Binding-site contacts:
Ligand atom C2 contacts residue VAL270 of chain 1.B at 3.5 Å (hydrophobic).
Ligand atom C10 contacts residue HEM1 of chain 1.H at 3.5 Å.
Ligand atom C1 contacts residue HEM1 of chain 1.H at 3.9 Å.
Ligand atom N8 contacts residue PRO268 of chain 1.B at 4.2 Å.
Ligand atom N11 contacts residue TRP290 of chain 1.B at 2.9 Å (h-bond).
Ligand atom C1 contacts residue VAL270 of chain 1.B at 3.7 Å (hydrophobic).
Ligand atom C3 contacts residue HEM1 of chain 1.H at 3.9 Å.
Ligand atom C10 contacts residue TRP290 of chain 1.B at 4.3 Å (hydrophobic).
Ligand atom N8 contacts residue HEM1 of chain 1.H at 3.8 Å.
Ligand atom C3 contacts residue VAL270 of chain 1.B at 3.9 Å (hydrophobic).
Ligand atom C9 contacts residue GLU295 of chain 1.B at 3.5 Å.
Ligand atom C4 contacts residue VAL270 of chain 1.B at 4.4 Å (hydrophobic).
Ligand atom C9 contacts residue HEM1 of chain 1.H at 3.8 Å.
Ligand atom C9 contacts residue PRO268 of chain 1.B at 3.9 Å (hydrophobic).
Ligand atom C7 contacts residue GLU295 of chain 1.B at 3.9 Å.
Ligand atom C1 contacts residue GLU295 of chain 1.B at 3.9 Å.
Ligand atom C10 contacts residue PRO268 of chain 1.B at 4.0 Å (hydrophobic).
Ligand atom C5 contacts residue GLN181 of chain 1.B at 3.4 Å.
Ligand atom C6 contacts residue PRO268 of chain 1.B at 4.0 Å (hydrophobic).
Ligand atom N11 contacts residue PRO268 of chain 1.B at 3.7 Å.
Ligand atom N8 contacts residue GLU295 of chain 1.B at 3.0 Å (salt-bridge).
Ligand atom N13 contacts residue HEM1 of chain 1.H at 2.6 Å (h-bond).
Ligand atom C10 contacts residue GLY289 of chain 1.B at 3.9 Å.
Ligand atom C4 contacts residue GLN181 of chain 1.B at 3.3 Å.
Ligand atom C6 contacts residue VAL270 of chain 1.B at 4.2 Å (hydrophobic).
Ligand atom C7 contacts residue VAL270 of chain 1.B at 4.1 Å (hydrophobic).
Ligand atom C6 contacts residue GLU295 of chain 1.B at 3.9 Å.
Ligand atom N13 contacts residue TRP381 of chain 1.B at 4.1 Å.
Ligand atom C7 contacts residue HEM1 of chain 1.H at 3.7 Å.
Ligand atom C9 contacts residue TRP290 of chain 1.B at 4.0 Å (hydrophobic).
Ligand atom C2 contacts residue HEM1 of chain 1.H at 3.6 Å.
Ligand atom N11 contacts residue HEM1 of chain 1.H at 3.4 Å.
Ligand atom N11 contacts residue TYR291 of chain 1.B at 4.0 Å.
Ligand atom N11 contacts residue GLU295 of chain 1.B at 2.7 Å (salt-bridge).
Ligand atom C12 contacts residue HEM1 of chain 1.H at 3.2 Å.

A small-molecule ligand and the protein it binds are described below.
Small molecule (SMILES): [H]/N=C(/C)NCc1cccc(CN)c1

Sequence of chain 1.B:
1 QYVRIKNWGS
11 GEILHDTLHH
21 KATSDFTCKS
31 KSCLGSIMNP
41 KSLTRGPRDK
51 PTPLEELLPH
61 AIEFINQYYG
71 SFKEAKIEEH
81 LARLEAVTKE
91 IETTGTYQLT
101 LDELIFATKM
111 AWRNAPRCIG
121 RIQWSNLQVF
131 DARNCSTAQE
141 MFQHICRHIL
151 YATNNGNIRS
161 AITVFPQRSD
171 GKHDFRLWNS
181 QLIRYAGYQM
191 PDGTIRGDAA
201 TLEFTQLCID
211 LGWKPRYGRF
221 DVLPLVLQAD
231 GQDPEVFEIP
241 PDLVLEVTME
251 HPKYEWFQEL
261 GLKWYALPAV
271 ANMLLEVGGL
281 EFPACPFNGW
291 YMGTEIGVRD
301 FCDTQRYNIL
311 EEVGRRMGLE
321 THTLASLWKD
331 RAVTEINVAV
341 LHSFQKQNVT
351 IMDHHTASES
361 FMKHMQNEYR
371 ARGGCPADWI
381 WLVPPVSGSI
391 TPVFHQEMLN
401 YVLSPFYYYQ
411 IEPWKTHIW